This protein binds this small molecule.
Small molecule (SMILES): Cc1ccc(NC(=O)Nc2cc([C@H]3C[C@H]3C(=O)O)ccc2N(CC(C)C)C2CCCCC2)cc1

Sequence of chain 1.A:
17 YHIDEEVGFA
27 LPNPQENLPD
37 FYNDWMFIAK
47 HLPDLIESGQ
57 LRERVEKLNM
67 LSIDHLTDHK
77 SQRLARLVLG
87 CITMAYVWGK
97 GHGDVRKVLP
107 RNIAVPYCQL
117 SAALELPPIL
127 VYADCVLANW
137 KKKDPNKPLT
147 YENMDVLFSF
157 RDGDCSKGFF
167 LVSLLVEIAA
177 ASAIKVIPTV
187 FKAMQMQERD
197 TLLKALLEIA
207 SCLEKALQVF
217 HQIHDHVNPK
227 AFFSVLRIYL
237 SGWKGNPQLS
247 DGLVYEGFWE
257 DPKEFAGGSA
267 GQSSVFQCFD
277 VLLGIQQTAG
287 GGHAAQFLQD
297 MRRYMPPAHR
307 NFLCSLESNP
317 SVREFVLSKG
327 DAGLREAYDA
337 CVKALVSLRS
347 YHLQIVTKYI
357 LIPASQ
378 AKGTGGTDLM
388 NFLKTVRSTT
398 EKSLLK

Binding-site contacts:
Ligand atom C25 contacts residue SER265 of chain 1.A at 3.4 Å.
Ligand atom C25 contacts residue GLY264 of chain 1.A at 3.7 Å.
Ligand atom O28 contacts residue PHE165 of chain 1.A at 3.4 Å.
Ligand atom C05 contacts residue HIS348 of chain 1.A at 3.7 Å.
Ligand atom C16 contacts residue SER269 of chain 1.A at 3.7 Å.
Ligand atom O33 contacts residue SER265 of chain 1.A at 3.7 Å.
Ligand atom C14 contacts residue BEZ1 of chain 1.F at 3.7 Å.
Ligand atom C22 contacts residue VAL132 of chain 1.A at 3.5 Å (hydrophobic).
Ligand atom C06 contacts residue HIS348 of chain 1.A at 3.3 Å.
Ligand atom C27 contacts residue CYS131 of chain 1.A at 3.3 Å (hydrophobic).
Ligand atom C26 contacts residue TYR128 of chain 1.A at 3.3 Å (hydrophobic).
Ligand atom C19 contacts residue SER169 of chain 1.A at 3.6 Å.
Ligand atom O34 contacts residue HIS348 of chain 1.A at 2.8 Å (h-bond).
Ligand atom C25 contacts residue TYR128 of chain 1.A at 3.7 Å (hydrophobic).
Ligand atom C27 contacts residue GLY264 of chain 1.A at 3.6 Å.
Ligand atom N20 contacts residue PHE165 of chain 1.A at 3.6 Å.
Ligand atom C26 contacts residue SER265 of chain 1.A at 3.5 Å.
Ligand atom N18 contacts residue SER169 of chain 1.A at 3.2 Å (h-bond).
Ligand atom O34 contacts residue ALA266 of chain 1.A at 3.5 Å.
Ligand atom C31 contacts residue LEU386 of chain 1.A at 3.5 Å (hydrophobic).
Ligand atom C02 contacts residue PHE165 of chain 1.A at 3.7 Å (hydrophobic).
Ligand atom C11 contacts residue SER169 of chain 1.A at 3.6 Å.
Ligand atom C16 contacts residue GLU173 of chain 1.A at 3.5 Å.
Ligand atom C19 contacts residue PHE165 of chain 1.A at 3.2 Å (hydrophobic).
Ligand atom C15 contacts residue SER269 of chain 1.A at 3.5 Å.
Ligand atom C13 contacts residue BEZ1 of chain 1.F at 3.6 Å.
Ligand atom C27 contacts residue TYR128 of chain 1.A at 3.5 Å (hydrophobic).
Ligand atom C27 contacts residue VAL127 of chain 1.A at 3.7 Å (hydrophobic).
Ligand atom C10 contacts residue ILE351 of chain 1.A at 3.7 Å (hydrophobic).
Ligand atom O33 contacts residue ALA266 of chain 1.A at 3.1 Å (h-bond).
Ligand atom N20 contacts residue TYR128 of chain 1.A at 3.7 Å.
Ligand atom N18 contacts residue PHE165 of chain 1.A at 3.5 Å.
Ligand atom C22 contacts residue PHE165 of chain 1.A at 3.6 Å (hydrophobic).
Ligand atom C16 contacts residue TYR128 of chain 1.A at 3.3 Å (hydrophobic).
Ligand atom C21 contacts residue TYR128 of chain 1.A at 3.4 Å (hydrophobic).
Ligand atom C24 contacts residue CYS131 of chain 1.A at 3.8 Å (hydrophobic).
Ligand atom C32 contacts residue HIS348 of chain 1.A at 3.7 Å.
Ligand atom O28 contacts residue ALA266 of chain 1.A at 3.3 Å (h-bond).
Ligand atom N20 contacts residue SER169 of chain 1.A at 3.0 Å (h-bond).
Ligand atom C23 contacts residue CYS131 of chain 1.A at 3.3 Å (hydrophobic).